This protein binds this small molecule.
Small molecule (SMILES): CC(=O)N[C@@H]1[C@@H](O)[C@H](O)[C@@H](CO)O[C@H]1O

Sequence of chain 1.B:
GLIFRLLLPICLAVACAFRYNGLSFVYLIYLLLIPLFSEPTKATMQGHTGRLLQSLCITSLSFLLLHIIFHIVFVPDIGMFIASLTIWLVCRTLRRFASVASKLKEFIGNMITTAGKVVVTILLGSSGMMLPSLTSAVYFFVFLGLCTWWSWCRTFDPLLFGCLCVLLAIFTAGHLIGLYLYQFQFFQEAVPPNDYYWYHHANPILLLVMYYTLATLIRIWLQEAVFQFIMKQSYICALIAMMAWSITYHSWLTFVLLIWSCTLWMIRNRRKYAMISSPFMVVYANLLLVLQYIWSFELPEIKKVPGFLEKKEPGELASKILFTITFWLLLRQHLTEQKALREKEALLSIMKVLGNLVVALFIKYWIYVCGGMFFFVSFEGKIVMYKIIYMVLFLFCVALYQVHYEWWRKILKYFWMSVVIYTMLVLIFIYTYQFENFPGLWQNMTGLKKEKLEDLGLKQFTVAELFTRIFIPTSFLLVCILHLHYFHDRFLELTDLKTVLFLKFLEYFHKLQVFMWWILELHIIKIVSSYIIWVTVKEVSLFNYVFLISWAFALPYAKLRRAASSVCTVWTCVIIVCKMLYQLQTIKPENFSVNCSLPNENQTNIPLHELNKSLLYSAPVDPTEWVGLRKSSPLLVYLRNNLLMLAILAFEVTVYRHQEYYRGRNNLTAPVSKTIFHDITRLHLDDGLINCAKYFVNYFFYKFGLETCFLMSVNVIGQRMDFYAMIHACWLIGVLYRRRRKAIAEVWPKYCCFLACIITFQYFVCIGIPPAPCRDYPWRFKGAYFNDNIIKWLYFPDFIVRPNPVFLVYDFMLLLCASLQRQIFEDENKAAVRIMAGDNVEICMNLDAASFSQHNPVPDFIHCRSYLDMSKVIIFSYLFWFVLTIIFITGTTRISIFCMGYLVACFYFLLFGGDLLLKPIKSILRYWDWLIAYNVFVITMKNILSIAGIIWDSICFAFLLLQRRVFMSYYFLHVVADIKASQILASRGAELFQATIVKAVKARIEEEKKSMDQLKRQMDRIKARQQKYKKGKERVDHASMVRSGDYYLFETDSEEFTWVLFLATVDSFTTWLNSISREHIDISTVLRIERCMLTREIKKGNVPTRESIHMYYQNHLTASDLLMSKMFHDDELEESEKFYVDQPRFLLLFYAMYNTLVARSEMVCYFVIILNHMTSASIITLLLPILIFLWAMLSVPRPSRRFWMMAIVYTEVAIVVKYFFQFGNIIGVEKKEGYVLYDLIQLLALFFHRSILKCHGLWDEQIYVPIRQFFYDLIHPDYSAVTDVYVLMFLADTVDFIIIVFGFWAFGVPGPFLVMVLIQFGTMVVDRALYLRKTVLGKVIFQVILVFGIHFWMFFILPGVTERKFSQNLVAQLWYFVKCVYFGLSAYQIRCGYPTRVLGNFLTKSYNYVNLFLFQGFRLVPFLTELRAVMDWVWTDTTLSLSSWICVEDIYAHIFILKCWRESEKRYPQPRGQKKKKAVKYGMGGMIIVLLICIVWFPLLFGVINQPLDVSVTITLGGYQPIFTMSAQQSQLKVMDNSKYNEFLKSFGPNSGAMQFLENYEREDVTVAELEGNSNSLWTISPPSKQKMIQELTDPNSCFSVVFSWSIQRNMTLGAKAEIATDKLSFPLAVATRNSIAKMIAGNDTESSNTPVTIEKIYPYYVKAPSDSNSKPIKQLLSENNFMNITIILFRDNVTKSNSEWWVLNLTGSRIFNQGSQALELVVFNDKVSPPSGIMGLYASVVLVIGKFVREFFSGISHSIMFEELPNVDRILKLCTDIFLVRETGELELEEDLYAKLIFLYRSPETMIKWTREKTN

Binding-site contacts:
Ligand atom C7 contacts residue ASN1030 of chain 1.B at 3.2 Å.
Ligand atom C8 contacts residue ASN1030 of chain 1.B at 3.5 Å.
Ligand atom O5 contacts residue ASN1030 of chain 1.B at 2.5 Å (h-bond).
Ligand atom C3 contacts residue ASN1030 of chain 1.B at 3.8 Å.
Ligand atom C4 contacts residue ASN1030 of chain 1.B at 4.3 Å.
Ligand atom C8 contacts residue SER1028 of chain 1.B at 4.4 Å.
Ligand atom O7 contacts residue SER1028 of chain 1.B at 4.2 Å.
Ligand atom C1 contacts residue ASN1030 of chain 1.B at 1.4 Å.
Ligand atom C5 contacts residue ASN1030 of chain 1.B at 3.7 Å.
Ligand atom N2 contacts residue ASN1030 of chain 1.B at 2.8 Å (h-bond).
Ligand atom O7 contacts residue ASN1030 of chain 1.B at 3.9 Å.
Ligand atom C2 contacts residue ASN1030 of chain 1.B at 2.4 Å.